Binding-site contacts:
Ligand atom CBG contacts residue THR163 of chain 1.C at 3.3 Å.
Ligand atom CAL contacts residue LEU153 of chain 1.C at 3.1 Å (hydrophobic).
Ligand atom CAT contacts residue ASP164 of chain 1.C at 3.2 Å.
Ligand atom NAZ contacts residue VAL35 of chain 1.C at 3.7 Å.
Ligand atom CAK contacts residue ASP164 of chain 1.C at 3.7 Å.
Ligand atom CAA contacts residue LEU86 of chain 1.C at 3.1 Å (hydrophobic).
Ligand atom C6 contacts residue LEU153 of chain 1.C at 3.6 Å (hydrophobic).
Ligand atom N3 contacts residue LEU27 of chain 1.C at 3.7 Å.
Ligand atom CAO contacts residue LEU27 of chain 1.C at 3.3 Å (hydrophobic).
Ligand atom N3 contacts residue GLY105 of chain 1.C at 3.5 Å.
Ligand atom CAO contacts residue GLY28 of chain 1.C at 3.3 Å.
Ligand atom N3 contacts residue MET102 of chain 1.C at 3.3 Å (h-bond).
Ligand atom C2 contacts residue MET102 of chain 1.C at 2.4 Å (hydrophobic).
Ligand atom NAB contacts residue ALA52 of chain 1.C at 3.3 Å.
Ligand atom NAY contacts residue THR163 of chain 1.C at 3.5 Å (h-bond).
Ligand atom CBH contacts residue LEU153 of chain 1.C at 3.4 Å (hydrophobic).
Ligand atom CAT contacts residue LYS54 of chain 1.C at 3.7 Å.
Ligand atom CBD contacts residue MET99 of chain 1.C at 2.7 Å (hydrophobic).
Ligand atom C5 contacts residue LEU153 of chain 1.C at 3.4 Å (hydrophobic).
Ligand atom CAP contacts residue CYS106 of chain 1.C at 1.8 Å (hydrophobic).
Ligand atom CBG contacts residue MET99 of chain 1.C at 3.5 Å (hydrophobic).
Ligand atom OBA contacts residue MET99 of chain 1.C at 3.5 Å.
Ligand atom CAT contacts residue THR163 of chain 1.C at 3.3 Å.
Ligand atom NAB contacts residue GLN100 of chain 1.C at 3.3 Å (h-bond).
Ligand atom CBJ contacts residue LEU153 of chain 1.C at 3.3 Å (hydrophobic).
Ligand atom NAY contacts residue MET99 of chain 1.C at 2.3 Å.
Ligand atom CAA contacts residue ARG85 of chain 1.C at 3.0 Å.
Ligand atom CAJ contacts residue LEU86 of chain 1.C at 3.7 Å (hydrophobic).
Ligand atom CBI contacts residue MET99 of chain 1.C at 3.5 Å (hydrophobic).
Ligand atom NAB contacts residue MET99 of chain 1.C at 3.2 Å (h-bond).
Ligand atom OBA contacts residue LEU97 of chain 1.C at 3.6 Å.
Ligand atom CAA contacts residue MET99 of chain 1.C at 2.5 Å (hydrophobic).
Ligand atom CAS contacts residue GLY28 of chain 1.C at 3.0 Å.
Ligand atom N1 contacts residue MET102 of chain 1.C at 2.8 Å (h-bond).
Ligand atom CAM contacts residue THR163 of chain 1.C at 3.2 Å.
Ligand atom CAQ contacts residue CYS106 of chain 1.C at 2.8 Å (hydrophobic).
Ligand atom CLA contacts residue LYS54 of chain 1.C at 3.7 Å.
Ligand atom CLA contacts residue LEU97 of chain 1.C at 3.3 Å.
Ligand atom CAR contacts residue VAL35 of chain 1.C at 3.6 Å (hydrophobic).
Ligand atom CAR contacts residue LEU27 of chain 1.C at 3.7 Å (hydrophobic).

A protein and the small-molecule ligand that binds it are described below.
Small molecule (SMILES): C=CC(=O)N1CCC[C@@H](n2nc(-c3ccc(OCc4cccc(C)n4)c(Cl)c3)c3c(N)ncnc32)C1

Sequence of chain 1.C:
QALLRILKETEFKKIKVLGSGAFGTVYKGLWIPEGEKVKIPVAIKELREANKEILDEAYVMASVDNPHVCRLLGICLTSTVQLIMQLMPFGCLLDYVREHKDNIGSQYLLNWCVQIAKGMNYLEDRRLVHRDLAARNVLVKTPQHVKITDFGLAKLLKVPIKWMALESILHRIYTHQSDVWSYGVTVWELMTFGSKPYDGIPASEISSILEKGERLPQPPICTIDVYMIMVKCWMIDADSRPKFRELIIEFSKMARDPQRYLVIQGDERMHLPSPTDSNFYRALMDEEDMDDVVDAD